Binding-site contacts:
Ligand atom C2 contacts residue ASN63 of chain 4.A at 2.5 Å.
Ligand atom O5 contacts residue PHE66 of chain 4.A at 3.8 Å.
Ligand atom O5 contacts residue ASN63 of chain 4.A at 2.3 Å (h-bond).
Ligand atom C8 contacts residue ASN63 of chain 4.A at 4.4 Å.
Ligand atom C1 contacts residue ASN63 of chain 4.A at 1.4 Å.
Ligand atom O7 contacts residue ASN63 of chain 4.A at 3.1 Å (h-bond).
Ligand atom C6 contacts residue SER65 of chain 4.A at 3.7 Å.
Ligand atom C6 contacts residue GLU69 of chain 4.A at 3.3 Å.
Ligand atom C4 contacts residue ASN63 of chain 4.A at 4.2 Å.
Ligand atom C3 contacts residue ASN63 of chain 4.A at 3.8 Å.
Ligand atom C1 contacts residue PHE66 of chain 4.A at 4.5 Å (hydrophobic).
Ligand atom O6 contacts residue PHE66 of chain 4.A at 4.2 Å.
Ligand atom C1 contacts residue SER65 of chain 4.A at 3.1 Å.
Ligand atom O5 contacts residue SER65 of chain 4.A at 2.9 Å (h-bond).
Ligand atom C6 contacts residue PHE66 of chain 4.A at 4.4 Å (hydrophobic).
Ligand atom C7 contacts residue ASN63 of chain 4.A at 3.2 Å.
Ligand atom O6 contacts residue GLU69 of chain 4.A at 2.7 Å (salt-bridge).
Ligand atom C5 contacts residue ASN63 of chain 4.A at 3.7 Å.
Ligand atom N2 contacts residue ASN63 of chain 4.A at 3.0 Å (h-bond).
Ligand atom C5 contacts residue SER65 of chain 4.A at 3.2 Å.

This small molecule binds to this protein.
Small molecule (SMILES): CC(=O)N[C@@H]1[C@@H](O)[C@H](O)[C@@H](CO)O[C@H]1O

Sequence of chain 4.A:
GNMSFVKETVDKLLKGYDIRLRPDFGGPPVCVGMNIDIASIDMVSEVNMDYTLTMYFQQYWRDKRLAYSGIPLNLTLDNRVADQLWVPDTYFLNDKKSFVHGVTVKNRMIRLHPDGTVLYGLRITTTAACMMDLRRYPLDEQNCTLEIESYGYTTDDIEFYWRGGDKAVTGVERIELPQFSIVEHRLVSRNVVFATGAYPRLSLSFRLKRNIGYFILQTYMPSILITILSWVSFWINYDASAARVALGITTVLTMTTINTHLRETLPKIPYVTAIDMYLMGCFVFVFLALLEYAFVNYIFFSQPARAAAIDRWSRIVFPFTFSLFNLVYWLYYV